Sequence of chain 1.A:
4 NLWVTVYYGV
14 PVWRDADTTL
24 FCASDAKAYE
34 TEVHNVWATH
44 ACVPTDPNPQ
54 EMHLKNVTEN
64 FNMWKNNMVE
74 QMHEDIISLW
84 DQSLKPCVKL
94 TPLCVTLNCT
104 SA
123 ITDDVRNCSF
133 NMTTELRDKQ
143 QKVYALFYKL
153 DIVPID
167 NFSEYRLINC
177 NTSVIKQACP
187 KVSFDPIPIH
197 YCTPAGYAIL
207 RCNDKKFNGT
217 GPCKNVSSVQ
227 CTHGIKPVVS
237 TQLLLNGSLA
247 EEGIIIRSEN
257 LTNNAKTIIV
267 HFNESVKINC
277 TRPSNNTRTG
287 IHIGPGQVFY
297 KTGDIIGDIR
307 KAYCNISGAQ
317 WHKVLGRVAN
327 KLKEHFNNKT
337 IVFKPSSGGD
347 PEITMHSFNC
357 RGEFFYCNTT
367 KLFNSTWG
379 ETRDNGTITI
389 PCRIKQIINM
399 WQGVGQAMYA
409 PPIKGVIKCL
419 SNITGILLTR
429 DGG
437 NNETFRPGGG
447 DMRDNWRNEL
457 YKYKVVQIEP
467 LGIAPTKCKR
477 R

Binding-site contacts:
Ligand atom C27 contacts residue ILE396 of chain 1.A at 3.8 Å (hydrophobic).
Ligand atom C31 contacts residue GLN404 of chain 1.A at 3.7 Å.
Ligand atom C21 contacts residue ILE396 of chain 1.A at 3.8 Å (hydrophobic).
Ligand atom C24 contacts residue TYR362 of chain 1.A at 3.7 Å (hydrophobic).
Ligand atom C18 contacts residue ASP84 of chain 1.A at 3.1 Å.
Ligand atom O06 contacts residue PHE360 of chain 1.A at 3.3 Å.
Ligand atom C25 contacts residue MET406 of chain 1.A at 3.6 Å (hydrophobic).
Ligand atom C23 contacts residue VAL235 of chain 1.A at 3.8 Å (hydrophobic).
Ligand atom C35 contacts residue LYS182 of chain 1.A at 3.5 Å.
Ligand atom C31 contacts residue LEU87 of chain 1.A at 3.8 Å (hydrophobic).
Ligand atom C10 contacts residue TRP83 of chain 1.A at 3.8 Å (hydrophobic).
Ligand atom O06 contacts residue VAL235 of chain 1.A at 3.6 Å.
Ligand atom O06 contacts residue TRP83 of chain 1.A at 3.7 Å.
Ligand atom N34 contacts residue ALA405 of chain 1.A at 3.6 Å.
Ligand atom C04 contacts residue TRP399 of chain 1.A at 3.6 Å (hydrophobic).
Ligand atom C31 contacts residue ASP84 of chain 1.A at 3.8 Å.
Ligand atom C26 contacts residue SER353 of chain 1.A at 3.0 Å.
Ligand atom C18 contacts residue TRP83 of chain 1.A at 3.6 Å (hydrophobic).
Ligand atom C04 contacts residue VAL235 of chain 1.A at 3.8 Å (hydrophobic).
Ligand atom O03 contacts residue TRP399 of chain 1.A at 3.1 Å (h-bond).
Ligand atom C07 contacts residue TRP83 of chain 1.A at 3.7 Å (hydrophobic).
Ligand atom O03 contacts residue MET398 of chain 1.A at 3.3 Å.
Ligand atom C35 contacts residue GLN404 of chain 1.A at 3.8 Å.
Ligand atom C33 contacts residue GLN404 of chain 1.A at 3.7 Å.
Ligand atom C01 contacts residue TRP399 of chain 1.A at 3.8 Å (hydrophobic).
Ligand atom N05 contacts residue VAL235 of chain 1.A at 3.2 Å.
Ligand atom C10 contacts residue VAL235 of chain 1.A at 3.5 Å (hydrophobic).
Ligand atom N30 contacts residue LEU87 of chain 1.A at 3.7 Å.
Ligand atom C23 contacts residue SER353 of chain 1.A at 3.6 Å.
Ligand atom C15 contacts residue PHE360 of chain 1.A at 3.8 Å (hydrophobic).
Ligand atom C20 contacts residue VAL235 of chain 1.A at 3.6 Å (hydrophobic).
Ligand atom C24 contacts residue TRP399 of chain 1.A at 3.8 Å (hydrophobic).
Ligand atom N34 contacts residue GLN404 of chain 1.A at 3.5 Å.
Ligand atom O11 contacts residue MET398 of chain 1.A at 3.7 Å.
Ligand atom N28 contacts residue ALA405 of chain 1.A at 3.4 Å.
Ligand atom N28 contacts residue MET406 of chain 1.A at 3.7 Å.
Ligand atom C25 contacts residue ALA405 of chain 1.A at 3.7 Å (hydrophobic).
Ligand atom N30 contacts residue GLN404 of chain 1.A at 3.8 Å.
Ligand atom N08 contacts residue ASP84 of chain 1.A at 2.6 Å (salt-bridge).
Ligand atom C13 contacts residue VAL235 of chain 1.A at 3.4 Å (hydrophobic).

A small-molecule ligand and the protein it binds are described below.
Small molecule (SMILES): COc1cnc(-n2cnc(C)n2)c2[nH]cc(C(=O)C(=O)N3CCN(C(=O)c4ccccc4)CC3)c12